Sequence of chain 1.A:
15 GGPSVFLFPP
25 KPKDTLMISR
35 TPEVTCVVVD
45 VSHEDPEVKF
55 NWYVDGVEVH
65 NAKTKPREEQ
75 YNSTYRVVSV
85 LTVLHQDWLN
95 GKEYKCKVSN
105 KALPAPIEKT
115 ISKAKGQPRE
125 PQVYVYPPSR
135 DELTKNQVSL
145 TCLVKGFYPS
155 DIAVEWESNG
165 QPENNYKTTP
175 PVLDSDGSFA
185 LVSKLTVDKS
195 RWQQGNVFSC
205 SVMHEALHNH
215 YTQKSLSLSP

Binding-site contacts:
Ligand atom C2 contacts residue NAG1 of chain 1.C at 2.3 Å.
Ligand atom C8 contacts residue VAL43 of chain 1.A at 3.1 Å (hydrophobic).
Ligand atom C2 contacts residue PHE20 of chain 1.A at 3.4 Å (hydrophobic).
Ligand atom O2 contacts residue PRO23 of chain 1.A at 2.9 Å (h-bond).
Ligand atom O4 contacts residue MAN1 of chain 1.E at 3.5 Å.
Ligand atom O6 contacts residue THR39 of chain 1.A at 3.6 Å.
Ligand atom C4 contacts residue PHE20 of chain 1.A at 3.3 Å (hydrophobic).
Ligand atom C3 contacts residue NAG1 of chain 1.C at 3.4 Å.
Ligand atom O3 contacts residue GLU37 of chain 1.A at 3.2 Å (salt-bridge).
Ligand atom C6 contacts residue THR39 of chain 1.A at 3.5 Å.
Ligand atom C8 contacts residue VAL41 of chain 1.A at 3.5 Å (hydrophobic).
Ligand atom C5 contacts residue LYS25 of chain 1.A at 3.3 Å.
Ligand atom O6 contacts residue PHE22 of chain 1.A at 3.5 Å.
Ligand atom C2 contacts residue MAN1 of chain 1.E at 3.5 Å.
Ligand atom O5 contacts residue LYS25 of chain 1.A at 2.5 Å (salt-bridge).
Ligand atom O7 contacts residue ARG80 of chain 1.A at 3.4 Å (salt-bridge).
Ligand atom C2 contacts residue THR39 of chain 1.A at 3.5 Å.
Ligand atom O3 contacts residue MAN1 of chain 1.E at 1.9 Å.
Ligand atom C2 contacts residue PRO23 of chain 1.A at 3.4 Å (hydrophobic).
Ligand atom C1 contacts residue NAG1 of chain 1.C at 1.0 Å.
Ligand atom O2 contacts residue THR39 of chain 1.A at 2.8 Å (h-bond).
Ligand atom C5 contacts residue PHE22 of chain 1.A at 3.5 Å (hydrophobic).
Ligand atom C6 contacts residue PHE22 of chain 1.A at 3.2 Å (hydrophobic).
Ligand atom O4 contacts residue LYS25 of chain 1.A at 3.3 Å (salt-bridge).
Ligand atom O6 contacts residue NAG1 of chain 1.C at 2.7 Å (h-bond).
Ligand atom N2 contacts residue NAG1 of chain 1.C at 2.8 Å (h-bond).
Ligand atom C4 contacts residue LYS25 of chain 1.A at 3.4 Å.
Ligand atom O3 contacts residue LYS25 of chain 1.A at 3.0 Å (salt-bridge).
Ligand atom C3 contacts residue MAN1 of chain 1.E at 2.4 Å.
Ligand atom C1 contacts residue PHE20 of chain 1.A at 3.4 Å (hydrophobic).
Ligand atom O4 contacts residue LYS25 of chain 1.A at 2.6 Å (salt-bridge).
Ligand atom C1 contacts residue LYS25 of chain 1.A at 3.2 Å.
Ligand atom C8 contacts residue ARG80 of chain 1.A at 2.8 Å.
Ligand atom O5 contacts residue NAG1 of chain 1.C at 1.9 Å (h-bond).
Ligand atom N2 contacts residue EDO1 of chain 1.H at 3.3 Å.
Ligand atom C4 contacts residue MAN1 of chain 1.E at 3.5 Å.
Ligand atom O2 contacts residue GLU37 of chain 1.A at 3.1 Å (salt-bridge).
Ligand atom C5 contacts residue NAG1 of chain 1.C at 3.0 Å.
Ligand atom C2 contacts residue LYS25 of chain 1.A at 3.4 Å.
Ligand atom C6 contacts residue PHE20 of chain 1.A at 3.4 Å (hydrophobic).

This protein binds this small molecule.
Small molecule (SMILES): CC(=O)N[C@H]1[C@H](O[C@@H]2[C@@H](OC[C@H]3O[C@@H](O[C@H]4[C@H](O)[C@@H](NC(C)=O)CO[C@@H]4CO)[C@@H](O)[C@@H](O)[C@@H]3O)O[C@H](CO)[C@@H](O)[C@@H]2O)O[C@H](CO)[C@@H](O[C@@H]2O[C@H](CO)[C@H](O)[C@H](O)[C@H]2O)[C@@H]1O